The protein below binds the small molecule below.
Small molecule (SMILES): N#CCC(N)=O

Sequence of chain 1.A:
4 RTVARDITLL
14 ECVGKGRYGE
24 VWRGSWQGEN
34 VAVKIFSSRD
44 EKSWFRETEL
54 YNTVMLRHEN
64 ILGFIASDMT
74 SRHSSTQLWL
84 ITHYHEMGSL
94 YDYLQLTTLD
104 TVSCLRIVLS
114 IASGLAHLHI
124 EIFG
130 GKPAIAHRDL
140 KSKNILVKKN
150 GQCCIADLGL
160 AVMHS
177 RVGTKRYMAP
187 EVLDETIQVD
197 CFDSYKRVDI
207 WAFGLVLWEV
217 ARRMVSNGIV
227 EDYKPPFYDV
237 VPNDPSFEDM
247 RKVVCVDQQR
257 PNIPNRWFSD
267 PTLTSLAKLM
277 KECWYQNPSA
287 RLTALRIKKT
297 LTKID

Binding-site contacts:
Ligand atom C04 contacts residue GLU124 of chain 1.A at 3.6 Å.
Ligand atom N05 contacts residue PHE126 of chain 1.A at 3.9 Å.
Ligand atom N05 contacts residue GLU124 of chain 1.A at 3.0 Å (salt-bridge).
Ligand atom N05 contacts residue ILE123 of chain 1.A at 3.3 Å.
Ligand atom O06 contacts residue HIS122 of chain 1.A at 4.1 Å.
Ligand atom C02 contacts residue LYS202 of chain 1.A at 4.1 Å.
Ligand atom C04 contacts residue ILE123 of chain 1.A at 3.2 Å (hydrophobic).
Ligand atom N01 contacts residue LYS202 of chain 1.A at 3.3 Å (salt-bridge).
Ligand atom C03 contacts residue ILE123 of chain 1.A at 4.0 Å (hydrophobic).
Ligand atom O06 contacts residue ILE123 of chain 1.A at 3.3 Å.
Ligand atom O06 contacts residue GLU124 of chain 1.A at 2.9 Å (salt-bridge).